Binding-site contacts:
Ligand atom O5 contacts residue ASN1134 of chain 1.B at 2.3 Å (h-bond).
Ligand atom N2 contacts residue ASN1134 of chain 1.B at 2.9 Å (h-bond).
Ligand atom C3 contacts residue ASN1134 of chain 1.B at 3.8 Å.
Ligand atom O7 contacts residue ASN1134 of chain 1.B at 3.7 Å.
Ligand atom C8 contacts residue ASN1134 of chain 1.B at 4.3 Å.
Ligand atom C1 contacts residue ASN1134 of chain 1.B at 1.4 Å.
Ligand atom C2 contacts residue ASN1134 of chain 1.B at 2.5 Å.
Ligand atom C4 contacts residue ASN1134 of chain 1.B at 4.2 Å.
Ligand atom C5 contacts residue ASN1134 of chain 1.B at 3.6 Å.
Ligand atom C7 contacts residue ASN1134 of chain 1.B at 3.5 Å.

This protein binds this small molecule.
Small molecule (SMILES): CC(=O)N[C@@H]1[C@@H](O)[C@H](O)[C@@H](CO)O[C@H]1O

Sequence of chain 1.B:
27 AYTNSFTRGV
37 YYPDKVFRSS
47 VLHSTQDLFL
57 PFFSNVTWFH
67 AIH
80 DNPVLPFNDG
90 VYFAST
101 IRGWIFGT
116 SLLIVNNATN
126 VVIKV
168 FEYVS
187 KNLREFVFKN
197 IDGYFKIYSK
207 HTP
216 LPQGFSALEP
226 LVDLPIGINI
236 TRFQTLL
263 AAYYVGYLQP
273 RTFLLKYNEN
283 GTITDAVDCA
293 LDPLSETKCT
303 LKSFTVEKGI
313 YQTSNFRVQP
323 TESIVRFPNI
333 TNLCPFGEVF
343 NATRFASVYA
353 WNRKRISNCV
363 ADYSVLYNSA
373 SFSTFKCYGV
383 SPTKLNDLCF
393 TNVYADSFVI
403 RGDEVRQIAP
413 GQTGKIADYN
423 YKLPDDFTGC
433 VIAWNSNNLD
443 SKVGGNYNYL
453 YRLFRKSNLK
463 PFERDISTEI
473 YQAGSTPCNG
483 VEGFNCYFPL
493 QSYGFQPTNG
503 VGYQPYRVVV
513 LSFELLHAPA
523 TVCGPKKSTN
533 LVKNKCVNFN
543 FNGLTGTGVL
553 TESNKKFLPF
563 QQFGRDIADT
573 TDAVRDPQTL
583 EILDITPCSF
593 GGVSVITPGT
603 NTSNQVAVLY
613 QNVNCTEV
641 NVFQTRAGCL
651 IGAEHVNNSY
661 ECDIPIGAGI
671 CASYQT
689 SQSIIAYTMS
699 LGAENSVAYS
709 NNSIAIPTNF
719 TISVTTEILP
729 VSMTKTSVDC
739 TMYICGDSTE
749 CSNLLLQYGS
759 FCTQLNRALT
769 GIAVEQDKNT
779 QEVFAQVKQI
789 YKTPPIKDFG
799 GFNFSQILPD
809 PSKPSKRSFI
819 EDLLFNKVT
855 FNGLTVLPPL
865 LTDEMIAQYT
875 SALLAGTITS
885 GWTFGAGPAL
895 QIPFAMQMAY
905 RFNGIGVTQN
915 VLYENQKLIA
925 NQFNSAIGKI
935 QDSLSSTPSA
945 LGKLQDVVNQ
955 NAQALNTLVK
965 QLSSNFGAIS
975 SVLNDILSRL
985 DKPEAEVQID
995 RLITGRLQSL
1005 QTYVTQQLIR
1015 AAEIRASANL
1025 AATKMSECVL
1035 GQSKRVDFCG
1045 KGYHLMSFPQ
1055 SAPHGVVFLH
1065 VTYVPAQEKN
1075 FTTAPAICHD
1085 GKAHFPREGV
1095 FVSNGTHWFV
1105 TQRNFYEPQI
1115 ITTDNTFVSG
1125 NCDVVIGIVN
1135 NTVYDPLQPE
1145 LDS